Binding-site contacts:
Ligand atom CAL contacts residue ASN39 of chain 1.A at 4.2 Å.
Ligand atom CAG contacts residue VAL272 of chain 1.A at 4.1 Å (hydrophobic).
Ligand atom CAI contacts residue PHE182 of chain 1.A at 4.1 Å (hydrophobic).
Ligand atom CAD contacts residue TYR35 of chain 1.A at 3.6 Å (hydrophobic).
Ligand atom CAE contacts residue TYR35 of chain 1.A at 3.2 Å (hydrophobic).
Ligand atom CAI contacts residue ARG44 of chain 1.A at 4.3 Å.
Ligand atom CAJ contacts residue ARG44 of chain 1.A at 3.4 Å.
Ligand atom CAD contacts residue LYS57 of chain 1.A at 4.0 Å.
Ligand atom CAM contacts residue ASN39 of chain 1.A at 3.7 Å.
Ligand atom CAM contacts residue PHE182 of chain 1.A at 3.7 Å (hydrophobic).
Ligand atom CAE contacts residue PHE182 of chain 1.A at 3.5 Å (hydrophobic).
Ligand atom CAF contacts residue LYS57 of chain 1.A at 3.7 Å.
Ligand atom CAJ contacts residue ASN39 of chain 1.A at 4.1 Å.
Ligand atom CAI contacts residue VAL53 of chain 1.A at 3.9 Å (hydrophobic).
Ligand atom CAJ contacts residue VAL269 of chain 1.A at 3.5 Å (hydrophobic).
Ligand atom CAG contacts residue ARG44 of chain 1.A at 3.7 Å.
Ligand atom CAK contacts residue ASP267 of chain 1.A at 3.8 Å.
Ligand atom O01 contacts residue LYS57 of chain 1.A at 2.6 Å (salt-bridge).
Ligand atom CAD contacts residue TYR40 of chain 1.A at 3.4 Å (hydrophobic).
Ligand atom CAK contacts residue VAL269 of chain 1.A at 3.3 Å (hydrophobic).
Ligand atom CAL contacts residue PHE182 of chain 1.A at 3.6 Å (hydrophobic).
Ligand atom CAM contacts residue ARG44 of chain 1.A at 4.0 Å.
Ligand atom CAK contacts residue ARG44 of chain 1.A at 3.2 Å.
Ligand atom NAH contacts residue ASN39 of chain 1.A at 3.6 Å.
Ligand atom CAJ contacts residue ASP267 of chain 1.A at 3.4 Å.
Ligand atom CAG contacts residue VAL269 of chain 1.A at 4.1 Å (hydrophobic).
Ligand atom NAH contacts residue PHE182 of chain 1.A at 3.7 Å.
Ligand atom NAH contacts residue TYR35 of chain 1.A at 4.3 Å.
Ligand atom CAF contacts residue TYR40 of chain 1.A at 4.0 Å (hydrophobic).
Ligand atom CAJ contacts residue PHE182 of chain 1.A at 4.4 Å (hydrophobic).
Ligand atom O01 contacts residue TYR40 of chain 1.A at 3.7 Å.
Ligand atom CAE contacts residue ASN39 of chain 1.A at 4.0 Å.
Ligand atom CAK contacts residue MET258 of chain 1.A at 4.0 Å (hydrophobic).
Ligand atom CAG contacts residue VAL53 of chain 1.A at 4.3 Å (hydrophobic).
Ligand atom CAD contacts residue PHE182 of chain 1.A at 3.4 Å (hydrophobic).
Ligand atom CAI contacts residue VAL272 of chain 1.A at 4.2 Å (hydrophobic).
Ligand atom CAD contacts residue ASN39 of chain 1.A at 4.3 Å.
Ligand atom CAG contacts residue MET258 of chain 1.A at 3.6 Å (hydrophobic).
Ligand atom CAF contacts residue PHE182 of chain 1.A at 3.3 Å (hydrophobic).
Ligand atom O01 contacts residue PHE182 of chain 1.A at 3.5 Å.

Sequence of chain 1.A:
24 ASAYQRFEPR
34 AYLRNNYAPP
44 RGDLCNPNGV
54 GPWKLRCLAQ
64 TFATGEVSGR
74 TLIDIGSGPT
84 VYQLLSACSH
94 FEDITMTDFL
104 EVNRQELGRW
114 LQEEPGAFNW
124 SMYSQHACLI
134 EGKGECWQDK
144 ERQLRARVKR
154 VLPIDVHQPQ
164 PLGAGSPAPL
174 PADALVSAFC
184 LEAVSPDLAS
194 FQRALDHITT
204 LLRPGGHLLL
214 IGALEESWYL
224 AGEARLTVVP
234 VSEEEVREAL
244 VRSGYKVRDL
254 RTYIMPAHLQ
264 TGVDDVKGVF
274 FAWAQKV

This protein binds this small molecule.
Small molecule (SMILES): Oc1ccnc2ccccc12